Binding-site contacts:
Ligand atom C contacts residue SER153 of chain 1.B at 4.0 Å.
Ligand atom C contacts residue THR228 of chain 1.A at 4.1 Å.
Ligand atom OXT contacts residue TYR226 of chain 1.A at 3.7 Å.
Ligand atom CA contacts residue PHE183 of chain 1.A at 3.6 Å (hydrophobic).
Ligand atom OXT contacts residue ASN227 of chain 1.A at 4.4 Å.
Ligand atom OXT contacts residue PHE231 of chain 1.A at 4.3 Å.
Ligand atom C contacts residue ARG89 of chain 1.B at 3.2 Å.
Ligand atom CA contacts residue ARG89 of chain 1.B at 4.5 Å.
Ligand atom O contacts residue SER153 of chain 1.B at 3.2 Å (h-bond).
Ligand atom OXT contacts residue THR228 of chain 1.A at 3.3 Å (h-bond).
Ligand atom CA contacts residue PHE231 of chain 1.A at 4.2 Å (hydrophobic).
Ligand atom CA contacts residue LEU141 of chain 1.B at 3.7 Å (hydrophobic).
Ligand atom O contacts residue PHE87 of chain 1.B at 4.4 Å.
Ligand atom N contacts residue PHE231 of chain 1.A at 3.5 Å.
Ligand atom OXT contacts residue ARG89 of chain 1.B at 3.2 Å (salt-bridge).
Ligand atom CA contacts residue TYR226 of chain 1.A at 4.3 Å (hydrophobic).
Ligand atom N contacts residue TYR226 of chain 1.A at 3.3 Å.
Ligand atom C contacts residue TYR226 of chain 1.A at 4.3 Å (hydrophobic).
Ligand atom CA contacts residue SER153 of chain 1.B at 4.0 Å.
Ligand atom O contacts residue ARG89 of chain 1.B at 2.6 Å (salt-bridge).
Ligand atom N contacts residue PHE183 of chain 1.A at 3.9 Å.
Ligand atom CA contacts residue THR228 of chain 1.A at 4.5 Å.

This protein binds this small molecule.
Small molecule (SMILES): NCC(=O)O

Sequence of chain 1.A:
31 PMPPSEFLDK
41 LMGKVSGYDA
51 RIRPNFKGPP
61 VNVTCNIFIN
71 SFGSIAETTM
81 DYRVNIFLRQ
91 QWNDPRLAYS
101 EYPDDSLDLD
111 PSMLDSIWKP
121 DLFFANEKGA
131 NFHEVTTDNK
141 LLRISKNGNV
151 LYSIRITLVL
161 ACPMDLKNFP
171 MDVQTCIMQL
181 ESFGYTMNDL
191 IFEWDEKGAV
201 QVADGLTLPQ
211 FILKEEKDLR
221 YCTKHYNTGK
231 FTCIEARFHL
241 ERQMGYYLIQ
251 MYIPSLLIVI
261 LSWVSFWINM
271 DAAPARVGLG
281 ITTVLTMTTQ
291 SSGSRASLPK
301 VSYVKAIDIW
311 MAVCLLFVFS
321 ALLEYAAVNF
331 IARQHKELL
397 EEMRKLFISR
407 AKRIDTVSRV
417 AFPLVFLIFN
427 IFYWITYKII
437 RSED

Sequence of chain 1.B:
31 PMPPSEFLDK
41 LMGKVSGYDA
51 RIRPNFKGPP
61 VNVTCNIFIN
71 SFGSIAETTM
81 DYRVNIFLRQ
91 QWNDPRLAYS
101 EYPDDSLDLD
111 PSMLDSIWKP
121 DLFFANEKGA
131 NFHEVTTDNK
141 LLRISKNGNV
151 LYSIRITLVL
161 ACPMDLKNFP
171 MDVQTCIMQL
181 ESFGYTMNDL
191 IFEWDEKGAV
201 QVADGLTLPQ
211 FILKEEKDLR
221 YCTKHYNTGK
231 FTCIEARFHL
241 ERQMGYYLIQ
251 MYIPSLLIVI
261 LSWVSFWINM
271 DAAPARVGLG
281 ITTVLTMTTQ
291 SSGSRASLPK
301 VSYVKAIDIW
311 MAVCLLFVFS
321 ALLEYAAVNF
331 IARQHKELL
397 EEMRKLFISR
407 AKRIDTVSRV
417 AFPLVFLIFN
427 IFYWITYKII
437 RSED